Sequence of chain 2.A:
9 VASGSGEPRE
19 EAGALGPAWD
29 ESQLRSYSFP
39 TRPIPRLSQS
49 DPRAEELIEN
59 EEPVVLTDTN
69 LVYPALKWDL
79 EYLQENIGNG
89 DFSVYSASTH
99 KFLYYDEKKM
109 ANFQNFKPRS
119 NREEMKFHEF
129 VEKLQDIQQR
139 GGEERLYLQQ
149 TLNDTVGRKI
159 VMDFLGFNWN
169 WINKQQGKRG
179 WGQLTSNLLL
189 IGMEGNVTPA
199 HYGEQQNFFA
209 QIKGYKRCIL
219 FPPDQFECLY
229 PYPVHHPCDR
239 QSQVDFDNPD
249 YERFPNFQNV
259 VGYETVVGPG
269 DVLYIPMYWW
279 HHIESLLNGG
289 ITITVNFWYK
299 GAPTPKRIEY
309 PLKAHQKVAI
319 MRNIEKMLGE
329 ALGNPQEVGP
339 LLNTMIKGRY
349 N

Binding-site contacts:
Ligand atom N contacts residue ARG238 of chain 1.A at 3.5 Å (salt-bridge).
Ligand atom ND2 contacts residue GLN239 of chain 1.A at 3.0 Å (h-bond).
Ligand atom CG contacts residue HIS199 of chain 1.A at 3.4 Å.
Ligand atom OH contacts residue ALA300 of chain 1.A at 2.6 Å (h-bond).
Ligand atom CA contacts residue GLU202 of chain 1.A at 3.6 Å.
Ligand atom CB contacts residue GLU202 of chain 1.A at 3.4 Å.
Ligand atom CA contacts residue ARG238 of chain 1.A at 3.5 Å.
Ligand atom C contacts residue TYR102 of chain 1.A at 3.6 Å (hydrophobic).
Ligand atom ND2 contacts residue HIS199 of chain 1.A at 3.2 Å (h-bond).
Ligand atom N contacts residue TYR102 of chain 1.A at 3.4 Å (h-bond).
Ligand atom CD1 contacts residue THR302 of chain 1.A at 3.5 Å.
Ligand atom N contacts residue GLU202 of chain 1.A at 3.0 Å (salt-bridge).
Ligand atom CE1 contacts residue THR302 of chain 1.A at 3.4 Å.
Ligand atom N contacts residue GLU202 of chain 1.A at 3.0 Å (salt-bridge).
Ligand atom OD1 contacts residue GLN239 of chain 1.A at 2.9 Å (h-bond).
Ligand atom O contacts residue ARG238 of chain 1.A at 2.8 Å (salt-bridge).
Ligand atom O contacts residue GLU202 of chain 1.A at 3.5 Å.
Ligand atom O contacts residue ASN321 of chain 1.A at 2.6 Å (h-bond).
Ligand atom O contacts residue GLU202 of chain 1.A at 2.9 Å (salt-bridge).
Ligand atom CG contacts residue TYR276 of chain 1.A at 3.4 Å (hydrophobic).
Ligand atom C contacts residue ARG238 of chain 1.A at 3.0 Å.
Ligand atom C contacts residue ASN321 of chain 1.A at 3.3 Å.
Ligand atom O contacts residue ASN321 of chain 1.A at 2.8 Å (h-bond).
Ligand atom CG contacts residue GLU202 of chain 1.A at 3.6 Å.
Ligand atom ND2 contacts residue TYR102 of chain 1.A at 3.1 Å.
Ligand atom CB contacts residue GLU202 of chain 1.A at 3.5 Å.
Ligand atom O contacts residue GLN203 of chain 1.A at 2.9 Å (h-bond).
Ligand atom C contacts residue TYR102 of chain 1.A at 3.4 Å (hydrophobic).
Ligand atom CB contacts residue TRP296 of chain 1.A at 3.5 Å (hydrophobic).
Ligand atom OD1 contacts residue TYR102 of chain 1.A at 3.5 Å.
Ligand atom OD1 contacts residue HIS199 of chain 1.A at 3.4 Å.
Ligand atom CB contacts residue TYR276 of chain 1.A at 3.0 Å (hydrophobic).
Ligand atom CG contacts residue TYR102 of chain 1.A at 3.5 Å (hydrophobic).
Ligand atom OG contacts residue ASN321 of chain 1.A at 3.4 Å (h-bond).
Ligand atom O contacts residue ALA317 of chain 1.A at 3.6 Å (h-bond).
Ligand atom O contacts residue ILE318 of chain 1.A at 3.4 Å.
Ligand atom OD1 contacts residue ARG238 of chain 1.A at 2.9 Å (salt-bridge).
Ligand atom OH contacts residue GLY299 of chain 1.A at 3.0 Å.
Ligand atom N contacts residue GLU202 of chain 1.A at 3.5 Å (salt-bridge).
Ligand atom O contacts residue TYR102 of chain 1.A at 3.5 Å.

Sequence of chain 1.A:
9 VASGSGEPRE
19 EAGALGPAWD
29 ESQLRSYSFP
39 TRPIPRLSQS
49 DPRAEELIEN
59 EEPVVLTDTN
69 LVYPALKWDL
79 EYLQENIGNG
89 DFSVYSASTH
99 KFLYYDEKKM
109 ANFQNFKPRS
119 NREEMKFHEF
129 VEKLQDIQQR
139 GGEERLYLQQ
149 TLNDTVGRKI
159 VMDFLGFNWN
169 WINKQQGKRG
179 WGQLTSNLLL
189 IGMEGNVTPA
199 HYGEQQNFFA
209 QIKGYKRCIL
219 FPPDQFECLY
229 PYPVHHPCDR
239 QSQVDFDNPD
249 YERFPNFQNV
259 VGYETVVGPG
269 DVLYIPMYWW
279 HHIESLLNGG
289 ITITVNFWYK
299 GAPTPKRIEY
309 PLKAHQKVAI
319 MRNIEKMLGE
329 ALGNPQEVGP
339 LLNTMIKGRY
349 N

The small molecule below binds the protein below.
Small molecule (SMILES): CC[C@H](C)[C@H](NC(=O)[C@@H]1CCCN1C(=O)[C@H](C)NC(=O)[C@H](CC(N)=O)NC(=O)[C@@H](NC(=O)[C@H](CCC(=O)O)NC(=O)[C@H](CS)NC(=O)[C@H](CC(=O)O)NC(=O)[C@H](Cc1ccc(O)cc1)NC(=O)[C@H](CO)NC(=O)[C@@H](NC(=O)[C@H](CC(C)C)NC(=O)[C@H](C)N)[C@@H](C)O)C(C)C)C(=O)O